Sequence of chain 1.D:
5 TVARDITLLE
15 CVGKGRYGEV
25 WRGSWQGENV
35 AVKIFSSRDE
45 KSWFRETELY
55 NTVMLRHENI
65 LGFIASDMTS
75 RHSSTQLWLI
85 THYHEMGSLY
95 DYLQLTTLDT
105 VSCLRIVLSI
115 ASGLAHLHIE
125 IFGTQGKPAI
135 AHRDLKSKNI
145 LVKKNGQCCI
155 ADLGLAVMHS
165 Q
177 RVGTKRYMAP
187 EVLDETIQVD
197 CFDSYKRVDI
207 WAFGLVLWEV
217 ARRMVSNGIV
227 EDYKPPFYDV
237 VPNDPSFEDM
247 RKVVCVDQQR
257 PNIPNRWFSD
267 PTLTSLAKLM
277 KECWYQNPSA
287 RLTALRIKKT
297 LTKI

A protein and the small-molecule ligand that binds it are described below.
Small molecule (SMILES): COc1cc(-c2cncc(-c3ccc(N4CCNCC4)cc3)c2C)ccc1C(N)=O

Binding-site contacts:
Ligand atom C26 contacts residue ALA155 of chain 1.D at 3.6 Å (hydrophobic).
Ligand atom N08 contacts residue TYR87 of chain 1.D at 3.5 Å.
Ligand atom N08 contacts residue HIS86 of chain 1.D at 3.7 Å.
Ligand atom C01 contacts residue THR85 of chain 1.D at 3.2 Å.
Ligand atom C12 contacts residue GLY91 of chain 1.D at 3.5 Å.
Ligand atom C11 contacts residue HIS88 of chain 1.D at 3.7 Å.
Ligand atom C21 contacts residue VAL16 of chain 1.D at 3.2 Å (hydrophobic).
Ligand atom C04 contacts residue ALA35 of chain 1.D at 3.6 Å (hydrophobic).
Ligand atom C22 contacts residue VAL16 of chain 1.D at 3.2 Å (hydrophobic).
Ligand atom C14 contacts residue GLY91 of chain 1.D at 3.5 Å.
Ligand atom C04 contacts residue LEU65 of chain 1.D at 3.5 Å (hydrophobic).
Ligand atom C28 contacts residue LYS37 of chain 1.D at 3.6 Å.
Ligand atom C17 contacts residue ASP95 of chain 1.D at 3.7 Å.
Ligand atom C13 contacts residue VAL16 of chain 1.D at 3.4 Å (hydrophobic).
Ligand atom C13 contacts residue GLY91 of chain 1.D at 3.2 Å.
Ligand atom O30 contacts residue GLU50 of chain 1.D at 2.8 Å (salt-bridge).
Ligand atom C22 contacts residue HIS88 of chain 1.D at 3.4 Å.
Ligand atom N29 contacts residue LYS37 of chain 1.D at 2.9 Å (salt-bridge).
Ligand atom O30 contacts residue LYS37 of chain 1.D at 3.6 Å.
Ligand atom C23 contacts residue LEU145 of chain 1.D at 3.7 Å (hydrophobic).
Ligand atom C07 contacts residue ALA35 of chain 1.D at 3.6 Å (hydrophobic).
Ligand atom N29 contacts residue ASP156 of chain 1.D at 3.4 Å.
Ligand atom C12 contacts residue VAL16 of chain 1.D at 3.4 Å (hydrophobic).
Ligand atom C22 contacts residue TYR87 of chain 1.D at 3.4 Å (hydrophobic).
Ligand atom C06 contacts residue LEU145 of chain 1.D at 3.6 Å (hydrophobic).
Ligand atom C01 contacts residue LEU83 of chain 1.D at 3.6 Å (hydrophobic).
Ligand atom C03 contacts residue LEU65 of chain 1.D at 3.4 Å (hydrophobic).
Ligand atom C28 contacts residue GLU50 of chain 1.D at 3.7 Å.
Ligand atom C21 contacts residue TYR87 of chain 1.D at 3.4 Å (hydrophobic).
Ligand atom N08 contacts residue HIS88 of chain 1.D at 2.9 Å (h-bond).
Ligand atom C25 contacts residue LEU145 of chain 1.D at 3.6 Å (hydrophobic).
Ligand atom C27 contacts residue LEU65 of chain 1.D at 3.5 Å (hydrophobic).
Ligand atom C07 contacts residue HIS86 of chain 1.D at 3.7 Å.
Ligand atom C14 contacts residue VAL16 of chain 1.D at 3.2 Å (hydrophobic).
Ligand atom O02 contacts residue LYS37 of chain 1.D at 3.6 Å.
Ligand atom C16 contacts residue ASP95 of chain 1.D at 3.3 Å.
Ligand atom C01 contacts residue ALA35 of chain 1.D at 3.6 Å (hydrophobic).
Ligand atom C09 contacts residue HIS88 of chain 1.D at 3.1 Å.
Ligand atom C07 contacts residue LEU145 of chain 1.D at 3.5 Å (hydrophobic).
Ligand atom C11 contacts residue VAL16 of chain 1.D at 3.3 Å (hydrophobic).